Sequence of chain 1.A:
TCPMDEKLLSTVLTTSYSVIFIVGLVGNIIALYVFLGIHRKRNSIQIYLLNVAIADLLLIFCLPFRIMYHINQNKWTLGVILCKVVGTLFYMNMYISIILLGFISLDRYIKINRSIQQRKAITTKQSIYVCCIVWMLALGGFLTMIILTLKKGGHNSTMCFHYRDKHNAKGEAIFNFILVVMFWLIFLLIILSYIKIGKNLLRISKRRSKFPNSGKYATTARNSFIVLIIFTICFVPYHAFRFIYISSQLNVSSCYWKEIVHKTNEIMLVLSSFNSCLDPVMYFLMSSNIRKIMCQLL

A small-molecule ligand and the protein it binds are described below.
Small molecule (SMILES): CCOC[C@H](COC(=O)CCc1ccccc1OCc1cccc(Oc2ccccc2)c1)OP(=O)(O)OC[C@H](N)C(=O)O

Binding-site contacts:
Ligand atom N1 contacts residue PHE214 of chain 1.A at 3.1 Å (h-bond).
Ligand atom C18 contacts residue PHE195 of chain 1.A at 3.3 Å (hydrophobic).
Ligand atom N1 contacts residue GLU319 of chain 1.A at 3.5 Å (salt-bridge).
Ligand atom O10 contacts residue TYR144 of chain 1.A at 2.9 Å (h-bond).
Ligand atom O6 contacts residue ARG217 of chain 1.A at 2.5 Å (salt-bridge).
Ligand atom O8 contacts residue ARG217 of chain 1.A at 2.6 Å (salt-bridge).
Ligand atom C12 contacts residue MET198 of chain 1.A at 3.7 Å (hydrophobic).
Ligand atom O7 contacts residue PHE214 of chain 1.A at 3.3 Å.
Ligand atom C3 contacts residue GLY140 of chain 1.A at 3.3 Å.
Ligand atom C1 contacts residue THR141 of chain 1.A at 3.7 Å.
Ligand atom O8 contacts residue PHE214 of chain 1.A at 3.5 Å.
Ligand atom C18 contacts residue ALA191 of chain 1.A at 3.7 Å (hydrophobic).
Ligand atom O11 contacts residue LEU322 of chain 1.A at 3.5 Å.
Ligand atom O5 contacts residue PHE228 of chain 1.A at 3.6 Å.
Ligand atom P1 contacts residue ARG217 of chain 1.A at 3.4 Å.
Ligand atom C24 contacts residue ILE152 of chain 1.A at 3.5 Å (hydrophobic).
Ligand atom C15 contacts residue MET145 of chain 1.A at 3.7 Å (hydrophobic).
Ligand atom C7 contacts residue ASN229 of chain 1.A at 3.2 Å.
Ligand atom C5 contacts residue ARG217 of chain 1.A at 3.3 Å.
Ligand atom O11 contacts residue TYR144 of chain 1.A at 2.5 Å (h-bond).
Ligand atom C11 contacts residue PHE228 of chain 1.A at 3.4 Å (hydrophobic).
Ligand atom C4 contacts residue ARG217 of chain 1.A at 3.5 Å.
Ligand atom C15 contacts residue THR141 of chain 1.A at 3.2 Å.
Ligand atom C15 contacts residue TYR144 of chain 1.A at 3.5 Å (hydrophobic).
Ligand atom C2 contacts residue ARG217 of chain 1.A at 3.5 Å.
Ligand atom C12 contacts residue PHE228 of chain 1.A at 3.4 Å (hydrophobic).
Ligand atom C17 contacts residue MET145 of chain 1.A at 3.5 Å (hydrophobic).
Ligand atom C11 contacts residue GLU225 of chain 1.A at 3.7 Å.
Ligand atom C30 contacts residue ASN318 of chain 1.A at 3.5 Å.
Ligand atom O11 contacts residue ASN318 of chain 1.A at 3.2 Å (h-bond).
Ligand atom C22 contacts residue LEU232 of chain 1.A at 3.6 Å (hydrophobic).
Ligand atom C18 contacts residue GLY194 of chain 1.A at 3.7 Å.
Ligand atom C25 contacts residue ALA191 of chain 1.A at 3.5 Å (hydrophobic).
Ligand atom C29 contacts residue TYR298 of chain 1.A at 3.6 Å (hydrophobic).
Ligand atom O3 contacts residue ASN229 of chain 1.A at 3.6 Å.
Ligand atom C8 contacts residue TYR144 of chain 1.A at 3.6 Å (hydrophobic).
Ligand atom C28 contacts residue HIS215 of chain 1.A at 3.6 Å.
Ligand atom C30 contacts residue TYR144 of chain 1.A at 3.0 Å (hydrophobic).
Ligand atom O10 contacts residue ARG295 of chain 1.A at 3.3 Å (salt-bridge).
Ligand atom O2 contacts residue TYR144 of chain 1.A at 3.7 Å.